Sequence of chain 1.B:
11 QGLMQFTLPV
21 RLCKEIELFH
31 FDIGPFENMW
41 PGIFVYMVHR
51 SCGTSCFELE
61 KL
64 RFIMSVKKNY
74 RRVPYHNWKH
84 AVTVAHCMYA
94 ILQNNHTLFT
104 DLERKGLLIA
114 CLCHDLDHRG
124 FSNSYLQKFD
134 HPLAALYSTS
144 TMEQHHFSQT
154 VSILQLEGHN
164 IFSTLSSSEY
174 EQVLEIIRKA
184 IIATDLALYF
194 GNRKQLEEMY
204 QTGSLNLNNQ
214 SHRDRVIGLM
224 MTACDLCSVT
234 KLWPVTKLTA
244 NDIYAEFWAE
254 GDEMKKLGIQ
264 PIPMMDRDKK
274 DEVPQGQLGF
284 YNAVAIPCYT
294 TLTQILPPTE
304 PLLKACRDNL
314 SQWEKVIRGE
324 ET

Binding-site contacts:
Ligand atom C22 contacts residue ALA190 of chain 1.B at 4.0 Å (hydrophobic).
Ligand atom C15 contacts residue MET267 of chain 1.B at 3.5 Å (hydrophobic).
Ligand atom C8 contacts residue PHE283 of chain 1.B at 3.7 Å (hydrophobic).
Ligand atom C6 contacts residue PHE283 of chain 1.B at 3.9 Å (hydrophobic).
Ligand atom C15 contacts residue PHE283 of chain 1.B at 3.9 Å (hydrophobic).
Ligand atom S5 contacts residue LEU189 of chain 1.B at 4.1 Å.
Ligand atom N2 contacts residue PHE283 of chain 1.B at 3.7 Å.
Ligand atom C1 contacts residue PHE250 of chain 1.B at 4.0 Å (hydrophobic).
Ligand atom N12 contacts residue PHE283 of chain 1.B at 3.8 Å.
Ligand atom C18 contacts residue LEU189 of chain 1.B at 3.8 Å (hydrophobic).
Ligand atom C20 contacts residue VAL232 of chain 1.B at 3.6 Å (hydrophobic).
Ligand atom C7 contacts residue MET267 of chain 1.B at 4.0 Å (hydrophobic).
Ligand atom C15 contacts residue GLY279 of chain 1.B at 3.8 Å.
Ligand atom C3 contacts residue PHE250 of chain 1.B at 4.0 Å (hydrophobic).
Ligand atom N4 contacts residue PHE283 of chain 1.B at 3.6 Å.
Ligand atom C20 contacts residue ILE246 of chain 1.B at 3.3 Å (hydrophobic).
Ligand atom N2 contacts residue GLN280 of chain 1.B at 4.1 Å.
Ligand atom C24 contacts residue ALA190 of chain 1.B at 4.0 Å (hydrophobic).
Ligand atom C14 contacts residue LEU189 of chain 1.B at 3.9 Å (hydrophobic).
Ligand atom N4 contacts residue GLN280 of chain 1.B at 2.9 Å (h-bond).
Ligand atom C7 contacts residue GLN280 of chain 1.B at 3.7 Å.
Ligand atom C8 contacts residue MET267 of chain 1.B at 3.4 Å (hydrophobic).
Ligand atom S5 contacts residue PHE283 of chain 1.B at 3.5 Å.
Ligand atom C16 contacts residue ILE246 of chain 1.B at 3.9 Å (hydrophobic).
Ligand atom C16 contacts residue PHE283 of chain 1.B at 3.8 Å (hydrophobic).
Ligand atom C15 contacts residue GLN280 of chain 1.B at 3.8 Å.
Ligand atom C7 contacts residue PHE283 of chain 1.B at 3.6 Å (hydrophobic).
Ligand atom C17 contacts residue LEU229 of chain 1.B at 3.8 Å (hydrophobic).
Ligand atom O13 contacts residue LEU189 of chain 1.B at 3.5 Å.
Ligand atom C16 contacts residue GLN280 of chain 1.B at 3.8 Å.
Ligand atom C7 contacts residue PHE250 of chain 1.B at 4.0 Å (hydrophobic).
Ligand atom C3 contacts residue PHE283 of chain 1.B at 3.3 Å (hydrophobic).
Ligand atom C15 contacts residue TYR247 of chain 1.B at 3.7 Å (hydrophobic).
Ligand atom N9 contacts residue LEU189 of chain 1.B at 3.9 Å.
Ligand atom C3 contacts residue MET267 of chain 1.B at 3.8 Å (hydrophobic).
Ligand atom C21 contacts residue VAL232 of chain 1.B at 4.1 Å (hydrophobic).
Ligand atom C1 contacts residue PHE283 of chain 1.B at 3.2 Å (hydrophobic).
Ligand atom C21 contacts residue ILE246 of chain 1.B at 3.5 Å (hydrophobic).
Ligand atom C10 contacts residue LEU189 of chain 1.B at 3.5 Å (hydrophobic).
Ligand atom C11 contacts residue PHE283 of chain 1.B at 3.7 Å (hydrophobic).

This small molecule binds to this protein.
Small molecule (SMILES): Cc1nn(-c2ccccn2)c2sc(NC(=O)c3ccccc3)cc12